The protein below binds the small molecule below.
Small molecule (SMILES): Cc1cc(CCCOc2c(C)cc(-c3nnn(C)n3)cc2C)on1

Sequence of chain 15.A:
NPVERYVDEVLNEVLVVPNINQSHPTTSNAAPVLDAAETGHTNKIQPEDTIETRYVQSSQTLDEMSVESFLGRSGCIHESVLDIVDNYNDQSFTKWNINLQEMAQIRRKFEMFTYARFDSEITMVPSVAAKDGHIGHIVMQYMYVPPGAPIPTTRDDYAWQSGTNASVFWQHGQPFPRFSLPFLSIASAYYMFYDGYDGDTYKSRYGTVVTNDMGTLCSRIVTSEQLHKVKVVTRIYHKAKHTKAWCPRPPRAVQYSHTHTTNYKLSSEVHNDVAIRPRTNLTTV

Binding-site contacts:
Ligand atom O1 contacts residue LEU100 of chain 15.A at 3.7 Å.
Ligand atom C1B contacts residue ILE98 of chain 15.A at 3.7 Å (hydrophobic).
Ligand atom N2 contacts residue MET214 of chain 15.A at 3.8 Å.
Ligand atom CM2 contacts residue ILE122 of chain 15.A at 3.8 Å (hydrophobic).
Ligand atom C2A contacts residue PHE179 of chain 15.A at 3.5 Å (hydrophobic).
Ligand atom C3 contacts residue LEU100 of chain 15.A at 3.8 Å (hydrophobic).
Ligand atom N1A contacts residue PHE179 of chain 15.A at 3.3 Å.
Ligand atom CM6 contacts residue TYR144 of chain 15.A at 3.7 Å (hydrophobic).
Ligand atom CM3 contacts residue TYR190 of chain 15.A at 3.6 Å (hydrophobic).
Ligand atom C5 contacts residue MET214 of chain 15.A at 3.4 Å (hydrophobic).
Ligand atom CM4 contacts residue ALA166 of chain 15.A at 3.1 Å (hydrophobic).
Ligand atom N2 contacts residue LEU100 of chain 15.A at 3.8 Å.
Ligand atom N5A contacts residue LEU217 of chain 15.A at 3.6 Å.
Ligand atom CM4 contacts residue TYR144 of chain 15.A at 3.8 Å (hydrophobic).
Ligand atom O1 contacts residue MET214 of chain 15.A at 3.2 Å.
Ligand atom C2A contacts residue LEU217 of chain 15.A at 4.0 Å (hydrophobic).
Ligand atom N3A contacts residue PHE179 of chain 15.A at 3.7 Å.
Ligand atom CM6 contacts residue LEU184 of chain 15.A at 3.7 Å (hydrophobic).
Ligand atom N5A contacts residue PHE179 of chain 15.A at 3.3 Å.
Ligand atom C1B contacts residue LEU181 of chain 15.A at 4.0 Å (hydrophobic).
Ligand atom CM4 contacts residue VAL168 of chain 15.A at 3.9 Å (hydrophobic).
Ligand atom C4 contacts residue LEU100 of chain 15.A at 3.9 Å (hydrophobic).
Ligand atom N4A contacts residue PHE179 of chain 15.A at 3.5 Å.
Ligand atom N3A contacts residue TYR144 of chain 15.A at 3.2 Å.
Ligand atom CM6 contacts residue LEU181 of chain 15.A at 3.8 Å (hydrophobic).
Ligand atom C2B contacts residue ILE122 of chain 15.A at 4.0 Å (hydrophobic).
Ligand atom C5B contacts residue TYR144 of chain 15.A at 3.8 Å (hydrophobic).
Ligand atom C6B contacts residue ILE98 of chain 15.A at 3.8 Å (hydrophobic).
Ligand atom N1A contacts residue LEU217 of chain 15.A at 3.3 Å.
Ligand atom C4 contacts residue MET214 of chain 15.A at 3.7 Å (hydrophobic).
Ligand atom C6B contacts residue LEU181 of chain 15.A at 3.5 Å (hydrophobic).
Ligand atom C4 contacts residue TYR190 of chain 15.A at 3.7 Å (hydrophobic).
Ligand atom CM4 contacts residue TYR142 of chain 15.A at 3.7 Å (hydrophobic).
Ligand atom O1B contacts residue ILE98 of chain 15.A at 3.2 Å.
Ligand atom C1C contacts residue MET214 of chain 15.A at 3.2 Å (hydrophobic).
Ligand atom N5A contacts residue MET124 of chain 15.A at 3.9 Å.
Ligand atom N1A contacts residue MET124 of chain 15.A at 3.6 Å.
Ligand atom C5B contacts residue LEU181 of chain 15.A at 3.6 Å (hydrophobic).
Ligand atom N4A contacts residue TYR144 of chain 15.A at 3.7 Å.
Ligand atom CM2 contacts residue ILE77 of chain 15.A at 3.8 Å (hydrophobic).